Binding-site contacts:
Ligand atom C56 contacts residue HEM1 of chain 1.G at 3.4 Å.
Ligand atom C7 contacts residue ASP280 of chain 1.B at 3.5 Å.
Ligand atom O3 contacts residue ASN184 of chain 1.B at 2.8 Å (h-bond).
Ligand atom C56 contacts residue THR288 of chain 1.B at 3.8 Å.
Ligand atom C14 contacts residue ASP280 of chain 1.B at 3.9 Å.
Ligand atom C19 contacts residue LEU191 of chain 1.B at 4.0 Å (hydrophobic).
Ligand atom C18 contacts residue PHE96 of chain 1.B at 3.5 Å (hydrophobic).
Ligand atom C15 contacts residue ASP280 of chain 1.B at 3.9 Å.
Ligand atom C55 contacts residue ALA349 of chain 1.B at 3.4 Å (hydrophobic).
Ligand atom O3 contacts residue ILE187 of chain 1.B at 3.0 Å.
Ligand atom N51 contacts residue HEM1 of chain 1.G at 2.3 Å.
Ligand atom C6 contacts residue GLY279 of chain 1.B at 3.5 Å.
Ligand atom C2 contacts residue ASN184 of chain 1.B at 3.6 Å.
Ligand atom C16 contacts residue ALA95 of chain 1.B at 3.5 Å (hydrophobic).
Ligand atom C3 contacts residue ASN184 of chain 1.B at 3.4 Å.
Ligand atom O3 contacts residue TYR183 of chain 1.B at 3.7 Å.
Ligand atom C7 contacts residue GLY279 of chain 1.B at 3.8 Å.
Ligand atom C49 contacts residue THR288 of chain 1.B at 3.8 Å.
Ligand atom C15 contacts residue ALA95 of chain 1.B at 3.6 Å (hydrophobic).
Ligand atom C1 contacts residue ILE188 of chain 1.B at 3.8 Å (hydrophobic).
Ligand atom C50 contacts residue THR288 of chain 1.B at 3.5 Å.
Ligand atom C6 contacts residue GLY283 of chain 1.B at 4.0 Å.
Ligand atom C2 contacts residue ILE188 of chain 1.B at 4.0 Å (hydrophobic).
Ligand atom C54 contacts residue VAL464 of chain 1.B at 3.4 Å (hydrophobic).
Ligand atom C50 contacts residue HEM1 of chain 1.G at 3.3 Å.
Ligand atom C54 contacts residue VAL348 of chain 1.B at 3.9 Å (hydrophobic).
Ligand atom C52 contacts residue ALA284 of chain 1.B at 3.5 Å (hydrophobic).
Ligand atom C52 contacts residue HEM1 of chain 1.G at 3.0 Å.
Ligand atom C17 contacts residue ALA284 of chain 1.B at 3.8 Å (hydrophobic).
Ligand atom C15 contacts residue ALA284 of chain 1.B at 4.0 Å (hydrophobic).
Ligand atom C16 contacts residue ALA284 of chain 1.B at 3.9 Å (hydrophobic).
Ligand atom N51 contacts residue THR288 of chain 1.B at 3.6 Å.
Ligand atom C53 contacts residue VAL464 of chain 1.B at 3.9 Å (hydrophobic).
Ligand atom C1 contacts residue GLU287 of chain 1.B at 3.8 Å.
Ligand atom C14 contacts residue ALA284 of chain 1.B at 3.7 Å (hydrophobic).
Ligand atom C9 contacts residue GLY283 of chain 1.B at 4.0 Å.
Ligand atom N48 contacts residue ALA284 of chain 1.B at 4.0 Å.
Ligand atom C54 contacts residue ALA349 of chain 1.B at 3.8 Å (hydrophobic).
Ligand atom C4 contacts residue ILE187 of chain 1.B at 3.7 Å (hydrophobic).
Ligand atom C55 contacts residue VAL348 of chain 1.B at 3.7 Å (hydrophobic).

Sequence of chain 1.B:
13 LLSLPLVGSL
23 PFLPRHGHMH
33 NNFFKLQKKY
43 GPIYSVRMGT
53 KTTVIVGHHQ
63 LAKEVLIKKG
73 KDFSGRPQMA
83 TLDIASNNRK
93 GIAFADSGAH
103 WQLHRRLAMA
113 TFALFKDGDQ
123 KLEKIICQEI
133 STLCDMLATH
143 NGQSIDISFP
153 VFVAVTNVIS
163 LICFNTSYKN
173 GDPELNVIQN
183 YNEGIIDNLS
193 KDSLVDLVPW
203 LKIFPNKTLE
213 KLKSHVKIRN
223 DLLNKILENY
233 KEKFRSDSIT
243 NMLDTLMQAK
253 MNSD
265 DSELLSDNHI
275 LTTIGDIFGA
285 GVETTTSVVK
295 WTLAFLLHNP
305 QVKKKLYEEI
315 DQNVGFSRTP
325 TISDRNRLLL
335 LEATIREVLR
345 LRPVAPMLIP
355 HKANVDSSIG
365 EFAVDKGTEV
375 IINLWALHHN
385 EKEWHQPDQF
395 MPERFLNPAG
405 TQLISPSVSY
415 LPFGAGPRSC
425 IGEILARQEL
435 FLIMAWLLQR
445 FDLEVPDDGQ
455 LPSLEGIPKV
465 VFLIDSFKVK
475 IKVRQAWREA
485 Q

This small molecule binds to this protein.
Small molecule (SMILES): C[C@]12CC[C@H](O)CC1=CC[C@@H]1[C@@H]2CC[C@]2(C)C(n3cnc4ccccc43)=CC[C@@H]12